Sequence of chain 1.B:
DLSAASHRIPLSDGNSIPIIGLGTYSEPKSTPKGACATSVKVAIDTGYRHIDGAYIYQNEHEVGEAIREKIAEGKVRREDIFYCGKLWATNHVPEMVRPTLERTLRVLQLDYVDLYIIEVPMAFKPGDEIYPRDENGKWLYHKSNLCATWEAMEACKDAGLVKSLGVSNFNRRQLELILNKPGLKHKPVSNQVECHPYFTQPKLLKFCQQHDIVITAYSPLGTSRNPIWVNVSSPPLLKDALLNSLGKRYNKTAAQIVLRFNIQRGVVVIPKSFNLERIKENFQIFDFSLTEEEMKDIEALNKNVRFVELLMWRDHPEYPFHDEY

The small molecule below binds the protein below.
Small molecule (SMILES): C[C@]12CCC(=O)C=C1CC[C@@H]1[C@@H]2CC[C@]2(C)C(=O)CC[C@@H]12

Binding-site contacts:
Ligand atom O2 contacts residue TYR132 of chain 1.B at 2.7 Å (h-bond).
Ligand atom C11 contacts residue TYR26 of chain 1.B at 3.6 Å (hydrophobic).
Ligand atom C4 contacts residue VAL231 of chain 1.B at 3.9 Å (hydrophobic).
Ligand atom C3 contacts residue ASN227 of chain 1.B at 3.9 Å.
Ligand atom C3 contacts residue SER225 of chain 1.B at 4.1 Å.
Ligand atom C1 contacts residue TYR26 of chain 1.B at 3.7 Å (hydrophobic).
Ligand atom C19 contacts residue TYR26 of chain 1.B at 3.4 Å (hydrophobic).
Ligand atom C16 contacts residue TRP314 of chain 1.B at 4.0 Å (hydrophobic).
Ligand atom C17 contacts residue TRP230 of chain 1.B at 4.0 Å (hydrophobic).
Ligand atom O2 contacts residue TRP89 of chain 1.B at 3.5 Å.
Ligand atom C8 contacts residue NAP1 of chain 1.I at 3.9 Å.
Ligand atom O1 contacts residue THR224 of chain 1.B at 3.9 Å.
Ligand atom C16 contacts residue TRP89 of chain 1.B at 3.9 Å (hydrophobic).
Ligand atom C9 contacts residue TRP230 of chain 1.B at 3.9 Å (hydrophobic).
Ligand atom C12 contacts residue TYR132 of chain 1.B at 3.6 Å (hydrophobic).
Ligand atom C19 contacts residue NAP1 of chain 1.I at 3.9 Å.
Ligand atom C3 contacts residue TRP230 of chain 1.B at 4.0 Å (hydrophobic).
Ligand atom C3 contacts residue VAL231 of chain 1.B at 4.1 Å (hydrophobic).
Ligand atom C17 contacts residue TRP89 of chain 1.B at 4.0 Å (hydrophobic).
Ligand atom C13 contacts residue TYR132 of chain 1.B at 4.1 Å (hydrophobic).
Ligand atom O1 contacts residue VAL231 of chain 1.B at 3.4 Å.
Ligand atom C2 contacts residue TRP230 of chain 1.B at 4.0 Å (hydrophobic).
Ligand atom O2 contacts residue TRP230 of chain 1.B at 4.0 Å.
Ligand atom C15 contacts residue NAP1 of chain 1.I at 4.0 Å.
Ligand atom C5 contacts residue TRP230 of chain 1.B at 4.0 Å (hydrophobic).
Ligand atom C7 contacts residue NAP1 of chain 1.I at 4.0 Å.
Ligand atom C17 contacts residue TYR132 of chain 1.B at 3.7 Å (hydrophobic).
Ligand atom O1 contacts residue SER225 of chain 1.B at 3.7 Å.
Ligand atom C14 contacts residue TRP230 of chain 1.B at 4.0 Å (hydrophobic).
Ligand atom C2 contacts residue ASN227 of chain 1.B at 3.6 Å.
Ligand atom C6 contacts residue NAP1 of chain 1.I at 3.7 Å.
Ligand atom C1 contacts residue TRP230 of chain 1.B at 3.5 Å (hydrophobic).
Ligand atom C18 contacts residue TYR58 of chain 1.B at 3.9 Å (hydrophobic).
Ligand atom C6 contacts residue VAL309 of chain 1.B at 3.7 Å (hydrophobic).
Ligand atom C4 contacts residue TRP230 of chain 1.B at 3.7 Å (hydrophobic).
Ligand atom C7 contacts residue VAL309 of chain 1.B at 3.6 Å (hydrophobic).
Ligand atom O1 contacts residue ASN227 of chain 1.B at 2.9 Å (h-bond).
Ligand atom C2 contacts residue SER225 of chain 1.B at 3.8 Å.
Ligand atom C12 contacts residue TRP230 of chain 1.B at 3.8 Å (hydrophobic).
Ligand atom O1 contacts residue ARG226 of chain 1.B at 3.6 Å (salt-bridge).